This small molecule binds to this protein.
Small molecule (SMILES): OC(c1ccc(NCC(F)(F)F)cc1)(C(F)(F)F)C(F)(F)F

Sequence of chain 1.A:
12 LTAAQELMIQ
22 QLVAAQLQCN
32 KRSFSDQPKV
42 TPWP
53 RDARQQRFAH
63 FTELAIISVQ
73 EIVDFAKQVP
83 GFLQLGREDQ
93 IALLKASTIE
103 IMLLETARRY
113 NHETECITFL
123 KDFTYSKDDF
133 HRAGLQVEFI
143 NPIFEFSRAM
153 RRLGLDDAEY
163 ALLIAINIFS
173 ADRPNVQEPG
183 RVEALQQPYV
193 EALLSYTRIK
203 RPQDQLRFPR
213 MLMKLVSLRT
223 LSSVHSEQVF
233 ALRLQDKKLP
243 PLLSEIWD

Binding-site contacts:
Ligand atom C25 contacts residue TRP249 of chain 1.A at 3.8 Å (hydrophobic).
Ligand atom F36 contacts residue VAL231 of chain 1.A at 3.9 Å.
Ligand atom F36 contacts residue LEU234 of chain 1.A at 3.0 Å.
Ligand atom F35 contacts residue LEU137 of chain 1.A at 3.0 Å.
Ligand atom C19 contacts residue BNS1 of chain 1.E at 3.9 Å.
Ligand atom C23 contacts residue BNS1 of chain 1.E at 3.7 Å.
Ligand atom F21 contacts residue BNS1 of chain 1.E at 3.5 Å.
Ligand atom C24 contacts residue ILE101 of chain 1.A at 3.6 Å (hydrophobic).
Ligand atom C19 contacts residue LEU105 of chain 1.A at 3.9 Å (hydrophobic).
Ligand atom O42 contacts residue TRP249 of chain 1.A at 3.4 Å.
Ligand atom F37 contacts residue PHE141 of chain 1.A at 3.2 Å.
Ligand atom C25 contacts residue HIS227 of chain 1.A at 3.3 Å.
Ligand atom F35 contacts residue LEU234 of chain 1.A at 3.8 Å.
Ligand atom F41 contacts residue PHE60 of chain 1.A at 3.6 Å.
Ligand atom C19 contacts residue THR108 of chain 1.A at 3.8 Å.
Ligand atom F41 contacts residue THR64 of chain 1.A at 3.4 Å.
Ligand atom F36 contacts residue GLN230 of chain 1.A at 4.0 Å.
Ligand atom O42 contacts residue HIS227 of chain 1.A at 2.7 Å (h-bond).
Ligand atom F40 contacts residue THR64 of chain 1.A at 3.9 Å.
Ligand atom F40 contacts residue LEU245 of chain 1.A at 3.7 Å.
Ligand atom F22 contacts residue ILE145 of chain 1.A at 3.4 Å.
Ligand atom F21 contacts residue MET104 of chain 1.A at 3.5 Å.
Ligand atom C16 contacts residue BNS1 of chain 1.E at 3.3 Å.
Ligand atom C33 contacts residue HIS227 of chain 1.A at 3.5 Å.
Ligand atom F20 contacts residue ILE145 of chain 1.A at 3.8 Å.
Ligand atom F21 contacts residue THR108 of chain 1.A at 3.5 Å.
Ligand atom C26 contacts residue HIS227 of chain 1.A at 3.6 Å.
Ligand atom F20 contacts residue LEU105 of chain 1.A at 3.9 Å.
Ligand atom C16 contacts residue THR108 of chain 1.A at 3.8 Å.
Ligand atom F22 contacts residue THR108 of chain 1.A at 3.5 Å.
Ligand atom F21 contacts residue LEU105 of chain 1.A at 3.7 Å.
Ligand atom C34 contacts residue HIS227 of chain 1.A at 3.8 Å.
Ligand atom F37 contacts residue HIS227 of chain 1.A at 3.2 Å.
Ligand atom F41 contacts residue LEU241 of chain 1.A at 3.3 Å.
Ligand atom F22 contacts residue LEU105 of chain 1.A at 3.6 Å.
Ligand atom F20 contacts residue PHE141 of chain 1.A at 3.3 Å.
Ligand atom F40 contacts residue ALA67 of chain 1.A at 3.6 Å.
Ligand atom C28 contacts residue BNS1 of chain 1.E at 3.6 Å.
Ligand atom F37 contacts residue GLN230 of chain 1.A at 3.4 Å.
Ligand atom N15 contacts residue BNS1 of chain 1.E at 2.7 Å (h-bond).